Binding-site contacts:
Ligand atom CAW contacts residue MET125 of chain 1.A at 4.0 Å (hydrophobic).
Ligand atom NAN contacts residue LEU91 of chain 1.A at 3.4 Å (h-bond).
Ligand atom CAE contacts residue GLN167 of chain 1.A at 4.0 Å.
Ligand atom CAH contacts residue MET205 of chain 1.A at 3.9 Å (hydrophobic).
Ligand atom CAG contacts residue MET205 of chain 1.A at 3.6 Å (hydrophobic).
Ligand atom CAB contacts residue EST1 of chain 1.C at 4.0 Å.
Ligand atom CAA contacts residue MET125 of chain 1.A at 3.4 Å (hydrophobic).
Ligand atom CAB contacts residue SER129 of chain 1.A at 3.5 Å.
Ligand atom CAT contacts residue TYR188 of chain 1.A at 4.1 Å (hydrophobic).
Ligand atom CAT contacts residue TRP181 of chain 1.A at 3.8 Å (hydrophobic).
Ligand atom CAF contacts residue PHE163 of chain 1.A at 3.5 Å (hydrophobic).
Ligand atom CAK contacts residue TRP181 of chain 1.A at 3.4 Å (hydrophobic).
Ligand atom CAG contacts residue LEU91 of chain 1.A at 4.1 Å (hydrophobic).
Ligand atom CAV contacts residue TRP181 of chain 1.A at 3.8 Å (hydrophobic).
Ligand atom CAB contacts residue MET125 of chain 1.A at 4.1 Å (hydrophobic).
Ligand atom CAD contacts residue EST1 of chain 1.C at 3.8 Å.
Ligand atom CAP contacts residue EST1 of chain 1.C at 4.0 Å.
Ligand atom CAD contacts residue PHE163 of chain 1.A at 3.8 Å (hydrophobic).
Ligand atom CAI contacts residue TRP181 of chain 1.A at 3.3 Å (hydrophobic).
Ligand atom CAU contacts residue MET125 of chain 1.A at 3.5 Å (hydrophobic).
Ligand atom CAS contacts residue TYR188 of chain 1.A at 3.7 Å (hydrophobic).
Ligand atom CAG contacts residue LEU206 of chain 1.A at 4.1 Å (hydrophobic).
Ligand atom CAP contacts residue MET125 of chain 1.A at 3.4 Å (hydrophobic).
Ligand atom CAD contacts residue GLN167 of chain 1.A at 3.8 Å.
Ligand atom CAM contacts residue VAL93 of chain 1.A at 4.1 Å (hydrophobic).
Ligand atom CAF contacts residue GLN167 of chain 1.A at 3.6 Å.
Ligand atom CAE contacts residue EST1 of chain 1.C at 3.8 Å.
Ligand atom NAN contacts residue VAL93 of chain 1.A at 4.0 Å.
Ligand atom CAQ contacts residue MET125 of chain 1.A at 4.0 Å (hydrophobic).
Ligand atom CLAY contacts residue GLN167 of chain 1.A at 3.1 Å.
Ligand atom CAS contacts residue MET125 of chain 1.A at 3.9 Å (hydrophobic).
Ligand atom NAO contacts residue MET125 of chain 1.A at 3.8 Å.
Ligand atom CAH contacts residue LEU91 of chain 1.A at 3.9 Å (hydrophobic).
Ligand atom CAM contacts residue LEU91 of chain 1.A at 4.0 Å (hydrophobic).
Ligand atom CAI contacts residue MET205 of chain 1.A at 3.8 Å (hydrophobic).
Ligand atom CLAY contacts residue PHE170 of chain 1.A at 3.6 Å.
Ligand atom CAJ contacts residue EST1 of chain 1.C at 3.7 Å.
Ligand atom CAV contacts residue PHE170 of chain 1.A at 3.7 Å (hydrophobic).
Ligand atom CAQ contacts residue EST1 of chain 1.C at 3.8 Å.
Ligand atom CAS contacts residue TRP181 of chain 1.A at 4.1 Å (hydrophobic).

Sequence of chain 1.A:
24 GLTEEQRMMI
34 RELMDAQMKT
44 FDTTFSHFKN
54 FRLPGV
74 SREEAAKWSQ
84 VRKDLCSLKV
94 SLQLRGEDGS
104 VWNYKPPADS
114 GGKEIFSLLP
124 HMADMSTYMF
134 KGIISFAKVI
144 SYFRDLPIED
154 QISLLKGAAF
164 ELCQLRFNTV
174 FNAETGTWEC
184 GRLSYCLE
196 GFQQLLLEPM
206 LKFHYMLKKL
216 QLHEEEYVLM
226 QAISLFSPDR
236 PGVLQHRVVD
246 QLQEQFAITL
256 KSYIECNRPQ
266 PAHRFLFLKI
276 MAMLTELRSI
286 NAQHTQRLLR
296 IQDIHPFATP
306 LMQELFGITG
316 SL

A protein and the small-molecule ligand that binds it are described below.
Small molecule (SMILES): Clc1ccccc1C(c1ccccc1)(c1ccccc1)n1ccnc1